Binding-site contacts:
Ligand atom N contacts residue GLU148 of chain 1.D at 4.0 Å.
Ligand atom C3 contacts residue GLU148 of chain 1.D at 3.6 Å.
Ligand atom S contacts residue ARG174 of chain 1.D at 4.1 Å.
Ligand atom C1 contacts residue RB71 of chain 1.UA at 3.7 Å.
Ligand atom N contacts residue ASP145 of chain 1.D at 2.9 Å (salt-bridge).
Ligand atom C6 contacts residue RB71 of chain 1.UA at 3.8 Å.
Ligand atom C8 contacts residue ASP145 of chain 1.D at 3.8 Å.
Ligand atom C7 contacts residue GLU148 of chain 1.D at 3.2 Å.
Ligand atom C9 contacts residue GLU148 of chain 1.D at 3.8 Å.
Ligand atom C7 contacts residue ASP145 of chain 1.D at 3.5 Å.
Ligand atom C10 contacts residue TYR456 of chain 1.A at 3.6 Å (hydrophobic).
Ligand atom C2 contacts residue ASP145 of chain 1.D at 3.8 Å.
Ligand atom BR contacts residue TYR119 of chain 1.D at 4.2 Å.
Ligand atom C contacts residue RB71 of chain 1.UA at 3.5 Å.
Ligand atom C4 contacts residue RB71 of chain 1.UA at 4.0 Å.
Ligand atom C6 contacts residue TYR119 of chain 1.D at 4.1 Å (hydrophobic).
Ligand atom C10 contacts residue PHE327 of chain 1.D at 4.0 Å (hydrophobic).
Ligand atom C3 contacts residue RB71 of chain 1.UA at 3.7 Å.
Ligand atom S contacts residue PHE327 of chain 1.D at 4.2 Å.
Ligand atom BR contacts residue GLU120 of chain 1.D at 3.6 Å.
Ligand atom O1 contacts residue ARG174 of chain 1.D at 3.3 Å (salt-bridge).
Ligand atom C7 contacts residue RB71 of chain 1.UA at 4.3 Å.
Ligand atom O1 contacts residue PHE327 of chain 1.D at 3.5 Å.
Ligand atom C2 contacts residue RB71 of chain 1.UA at 3.6 Å.
Ligand atom C10 contacts residue ASN329 of chain 1.D at 4.0 Å.
Ligand atom BR contacts residue RB71 of chain 1.UA at 4.0 Å.
Ligand atom C contacts residue ILE149 of chain 1.D at 3.6 Å (hydrophobic).
Ligand atom C contacts residue ASP145 of chain 1.D at 3.6 Å.
Ligand atom C9 contacts residue ARG174 of chain 1.D at 3.5 Å.
Ligand atom C2 contacts residue GLU148 of chain 1.D at 3.0 Å.
Ligand atom C4 contacts residue ASP145 of chain 1.D at 4.2 Å.
Ligand atom C1 contacts residue GLU148 of chain 1.D at 4.1 Å.
Ligand atom N contacts residue PHE327 of chain 1.D at 3.6 Å.
Ligand atom O contacts residue ARG174 of chain 1.D at 4.3 Å.
Ligand atom C9 contacts residue PHE327 of chain 1.D at 4.2 Å (hydrophobic).
Ligand atom C5 contacts residue RB71 of chain 1.UA at 3.9 Å.
Ligand atom C8 contacts residue PHE327 of chain 1.D at 3.4 Å (hydrophobic).
Ligand atom C5 contacts residue TYR119 of chain 1.D at 3.9 Å (hydrophobic).
Ligand atom N contacts residue ARG174 of chain 1.D at 4.3 Å.
Ligand atom C3 contacts residue ASP145 of chain 1.D at 3.7 Å.

Sequence of chain 1.A:
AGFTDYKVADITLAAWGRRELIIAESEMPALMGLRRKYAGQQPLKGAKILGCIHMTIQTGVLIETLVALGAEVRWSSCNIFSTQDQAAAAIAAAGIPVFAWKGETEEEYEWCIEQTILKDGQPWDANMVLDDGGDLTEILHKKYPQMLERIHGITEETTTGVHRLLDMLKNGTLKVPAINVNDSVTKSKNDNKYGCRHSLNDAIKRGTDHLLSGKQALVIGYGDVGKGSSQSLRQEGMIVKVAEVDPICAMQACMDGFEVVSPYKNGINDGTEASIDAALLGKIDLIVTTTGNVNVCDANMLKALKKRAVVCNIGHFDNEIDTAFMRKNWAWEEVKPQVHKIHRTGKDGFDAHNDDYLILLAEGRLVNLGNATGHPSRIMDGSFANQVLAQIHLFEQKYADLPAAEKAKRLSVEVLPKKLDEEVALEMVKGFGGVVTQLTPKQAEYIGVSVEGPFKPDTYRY

This small molecule binds to this protein.
Small molecule (SMILES): Cc1cc(CNCCS(C)(=O)=O)ccc1Br

Sequence of chain 1.D:
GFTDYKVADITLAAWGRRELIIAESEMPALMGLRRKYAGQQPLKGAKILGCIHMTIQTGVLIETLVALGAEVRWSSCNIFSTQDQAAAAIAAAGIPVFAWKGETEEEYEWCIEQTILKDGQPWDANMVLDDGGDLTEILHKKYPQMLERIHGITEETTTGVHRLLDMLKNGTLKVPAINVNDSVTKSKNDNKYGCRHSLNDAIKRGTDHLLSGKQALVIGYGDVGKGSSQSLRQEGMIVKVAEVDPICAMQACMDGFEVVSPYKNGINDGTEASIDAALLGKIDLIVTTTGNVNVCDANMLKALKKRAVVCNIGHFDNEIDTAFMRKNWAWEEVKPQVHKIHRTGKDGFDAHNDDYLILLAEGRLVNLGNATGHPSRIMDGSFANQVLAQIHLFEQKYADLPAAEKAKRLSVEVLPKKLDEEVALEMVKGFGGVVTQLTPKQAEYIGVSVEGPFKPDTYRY